This small molecule binds to this protein.
Small molecule (SMILES): CC(=O)c1cnc(N[C@H]2O[C@H](CO)[C@@H](O)[C@H](O)[C@@H]2O)s1

Binding-site contacts:
Ligand atom C18 contacts residue TYR48 of chain 1.A at 3.5 Å (hydrophobic).
Ligand atom O4 contacts residue ASN135 of chain 1.A at 2.9 Å (h-bond).
Ligand atom O6 contacts residue ASP54 of chain 1.A at 2.4 Å (salt-bridge).
Ligand atom C6 contacts residue PHE1 of chain 1.A at 3.7 Å (hydrophobic).
Ligand atom O19 contacts residue TYR48 of chain 1.A at 3.8 Å.
Ligand atom C5 contacts residue PHE1 of chain 1.A at 3.7 Å (hydrophobic).
Ligand atom C6 contacts residue ASP54 of chain 1.A at 3.3 Å.
Ligand atom O4 contacts residue ASP54 of chain 1.A at 2.7 Å (salt-bridge).
Ligand atom C20 contacts residue TYR48 of chain 1.A at 3.4 Å (hydrophobic).
Ligand atom O6 contacts residue ASP47 of chain 1.A at 3.0 Å (salt-bridge).
Ligand atom C3 contacts residue GLN133 of chain 1.A at 4.0 Å.
Ligand atom C5 contacts residue ILE52 of chain 1.A at 3.9 Å (hydrophobic).
Ligand atom O5 contacts residue PHE1 of chain 1.A at 3.1 Å (h-bond).
Ligand atom O3 contacts residue GLN133 of chain 1.A at 3.0 Å (h-bond).
Ligand atom C2 contacts residue PHE1 of chain 1.A at 3.9 Å (hydrophobic).
Ligand atom C3 contacts residue ASP140 of chain 1.A at 3.1 Å.
Ligand atom C1 contacts residue PHE1 of chain 1.A at 3.8 Å (hydrophobic).
Ligand atom O5 contacts residue ASP47 of chain 1.A at 4.0 Å.
Ligand atom C15 contacts residue TYR48 of chain 1.A at 3.7 Å (hydrophobic).
Ligand atom C16 contacts residue TYR48 of chain 1.A at 3.6 Å (hydrophobic).
Ligand atom C4 contacts residue PHE1 of chain 1.A at 3.8 Å (hydrophobic).
Ligand atom O2 contacts residue ILE13 of chain 1.A at 3.6 Å.
Ligand atom O6 contacts residue PHE1 of chain 1.A at 2.8 Å (h-bond).
Ligand atom C6 contacts residue ILE52 of chain 1.A at 4.0 Å (hydrophobic).
Ligand atom O3 contacts residue ASP140 of chain 1.A at 2.6 Å (salt-bridge).
Ligand atom O4 contacts residue GLN133 of chain 1.A at 3.3 Å (h-bond).
Ligand atom O4 contacts residue ILE52 of chain 1.A at 3.7 Å.
Ligand atom O6 contacts residue ASN46 of chain 1.A at 3.2 Å (h-bond).
Ligand atom C6 contacts residue TYR48 of chain 1.A at 3.9 Å (hydrophobic).
Ligand atom O3 contacts residue PHE142 of chain 1.A at 3.5 Å.
Ligand atom C4 contacts residue GLN133 of chain 1.A at 3.6 Å.
Ligand atom C6 contacts residue ASP47 of chain 1.A at 3.8 Å.
Ligand atom O2 contacts residue PHE1 of chain 1.A at 2.9 Å (h-bond).
Ligand atom C4 contacts residue ASP54 of chain 1.A at 3.5 Å.
Ligand atom O3 contacts residue ASN135 of chain 1.A at 3.8 Å.
Ligand atom C4 contacts residue ASN135 of chain 1.A at 4.0 Å.
Ligand atom C2 contacts residue ASP140 of chain 1.A at 3.7 Å.
Ligand atom C2 contacts residue ILE13 of chain 1.A at 4.0 Å (hydrophobic).
Ligand atom C3 contacts residue ASN135 of chain 1.A at 4.0 Å.
Ligand atom C6 contacts residue ASN46 of chain 1.A at 3.4 Å.

Sequence of chain 1.A:
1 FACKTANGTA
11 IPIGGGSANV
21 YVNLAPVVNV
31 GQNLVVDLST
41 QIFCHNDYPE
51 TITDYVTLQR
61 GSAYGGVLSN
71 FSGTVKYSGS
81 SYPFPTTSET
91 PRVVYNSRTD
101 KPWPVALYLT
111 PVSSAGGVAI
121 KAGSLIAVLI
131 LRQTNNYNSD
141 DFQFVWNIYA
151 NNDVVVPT